Sequence of chain 1.A:
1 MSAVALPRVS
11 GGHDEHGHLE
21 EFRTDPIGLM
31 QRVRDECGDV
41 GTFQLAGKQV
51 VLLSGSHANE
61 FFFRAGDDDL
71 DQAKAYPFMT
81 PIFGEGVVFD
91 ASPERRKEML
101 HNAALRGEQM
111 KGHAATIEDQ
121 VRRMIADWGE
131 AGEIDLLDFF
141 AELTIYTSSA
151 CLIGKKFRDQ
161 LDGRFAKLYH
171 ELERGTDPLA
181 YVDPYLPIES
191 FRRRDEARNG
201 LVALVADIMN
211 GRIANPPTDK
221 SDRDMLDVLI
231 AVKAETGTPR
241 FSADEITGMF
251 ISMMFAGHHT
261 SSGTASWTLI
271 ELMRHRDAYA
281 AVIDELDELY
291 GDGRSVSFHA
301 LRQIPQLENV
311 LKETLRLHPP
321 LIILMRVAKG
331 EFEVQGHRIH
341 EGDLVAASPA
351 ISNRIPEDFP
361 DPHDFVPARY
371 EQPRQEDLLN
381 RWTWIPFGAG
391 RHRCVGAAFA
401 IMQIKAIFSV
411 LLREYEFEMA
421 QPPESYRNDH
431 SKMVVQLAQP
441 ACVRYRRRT

A protein and the small-molecule ligand that binds it are described below.
Small molecule (SMILES): c1ccc(-c2cnc[nH]2)cc1

Binding-site contacts:
Ligand atom N1 contacts residue HIS259 of chain 1.A at 2.8 Å (h-bond).
Ligand atom N1 contacts residue ALA256 of chain 1.A at 3.4 Å (h-bond).
Ligand atom N3 contacts residue ALA256 of chain 1.A at 3.6 Å.
Ligand atom C6 contacts residue HIS259 of chain 1.A at 4.2 Å.
Ligand atom N3 contacts residue HEM1 of chain 1.B at 2.4 Å.
Ligand atom C5 contacts residue HIS259 of chain 1.A at 3.9 Å.
Ligand atom C2 contacts residue HEM1 of chain 1.B at 3.2 Å.
Ligand atom C8 contacts residue PHE78 of chain 1.A at 4.0 Å (hydrophobic).
Ligand atom C7 contacts residue HIS259 of chain 1.A at 3.7 Å.
Ligand atom N3 contacts residue THR260 of chain 1.A at 4.4 Å.
Ligand atom C4 contacts residue LEU321 of chain 1.A at 4.1 Å (hydrophobic).
Ligand atom C11 contacts residue LEU321 of chain 1.A at 3.8 Å (hydrophobic).
Ligand atom C5 contacts residue HEM1 of chain 1.B at 4.5 Å.
Ligand atom C2 contacts residue HIS259 of chain 1.A at 3.7 Å.
Ligand atom C5 contacts residue ALA256 of chain 1.A at 3.9 Å (hydrophobic).
Ligand atom C8 contacts residue PHE255 of chain 1.A at 4.0 Å (hydrophobic).
Ligand atom C5 contacts residue LEU321 of chain 1.A at 3.8 Å (hydrophobic).
Ligand atom C9 contacts residue PHE78 of chain 1.A at 3.9 Å (hydrophobic).
Ligand atom C10 contacts residue TYR76 of chain 1.A at 3.7 Å (hydrophobic).
Ligand atom C4 contacts residue HEM1 of chain 1.B at 3.3 Å.
Ligand atom N1 contacts residue HEM1 of chain 1.B at 4.5 Å.
Ligand atom C9 contacts residue TYR76 of chain 1.A at 3.8 Å (hydrophobic).
Ligand atom C7 contacts residue PHE255 of chain 1.A at 4.0 Å (hydrophobic).
Ligand atom N1 contacts residue THR260 of chain 1.A at 3.8 Å.
Ligand atom C9 contacts residue MET79 of chain 1.A at 3.8 Å (hydrophobic).
Ligand atom C4 contacts residue ALA256 of chain 1.A at 3.8 Å (hydrophobic).
Ligand atom C2 contacts residue LEU321 of chain 1.A at 4.0 Å (hydrophobic).
Ligand atom C6 contacts residue LEU321 of chain 1.A at 3.9 Å (hydrophobic).
Ligand atom N1 contacts residue LEU321 of chain 1.A at 3.8 Å.
Ligand atom C8 contacts residue MET79 of chain 1.A at 3.7 Å (hydrophobic).
Ligand atom C2 contacts residue ALA256 of chain 1.A at 3.0 Å (hydrophobic).
Ligand atom C2 contacts residue THR260 of chain 1.A at 3.3 Å.